This protein binds this small molecule.
Small molecule (SMILES): CC(=O)N[C@@H]1[C@@H](O)[C@H](O)[C@@H](CO)O[C@H]1O

Binding-site contacts:
Ligand atom C3 contacts residue TYR170 of chain 1.A at 3.5 Å (hydrophobic).
Ligand atom O4 contacts residue TYR170 of chain 1.A at 4.5 Å.
Ligand atom O5 contacts residue ARG130 of chain 1.A at 3.5 Å (salt-bridge).
Ligand atom C6 contacts residue ARG130 of chain 1.A at 4.5 Å.
Ligand atom N2 contacts residue ASN146 of chain 1.A at 3.0 Å (h-bond).
Ligand atom C8 contacts residue TYR170 of chain 1.A at 3.6 Å (hydrophobic).
Ligand atom C4 contacts residue ASN146 of chain 1.A at 4.1 Å.
Ligand atom N2 contacts residue TYR170 of chain 1.A at 3.5 Å.
Ligand atom C1 contacts residue ARG130 of chain 1.A at 3.7 Å.
Ligand atom C7 contacts residue ASN146 of chain 1.A at 4.2 Å.
Ligand atom C1 contacts residue ASN146 of chain 1.A at 1.4 Å.
Ligand atom C7 contacts residue ILE132 of chain 1.A at 4.2 Å (hydrophobic).
Ligand atom O7 contacts residue TYR170 of chain 1.A at 4.0 Å.
Ligand atom C5 contacts residue ARG130 of chain 1.A at 3.9 Å.
Ligand atom N2 contacts residue ILE132 of chain 1.A at 3.7 Å.
Ligand atom C7 contacts residue TYR170 of chain 1.A at 3.9 Å (hydrophobic).
Ligand atom C8 contacts residue LEU175 of chain 1.A at 3.6 Å (hydrophobic).
Ligand atom C2 contacts residue TYR170 of chain 1.A at 4.2 Å (hydrophobic).
Ligand atom C3 contacts residue ASN146 of chain 1.A at 3.8 Å.
Ligand atom C2 contacts residue ASN146 of chain 1.A at 2.5 Å.
Ligand atom O5 contacts residue ASN146 of chain 1.A at 2.3 Å (h-bond).
Ligand atom O3 contacts residue TYR170 of chain 1.A at 3.8 Å.
Ligand atom O6 contacts residue ARG130 of chain 1.A at 3.7 Å.
Ligand atom C5 contacts residue ASN146 of chain 1.A at 3.6 Å.
Ligand atom C1 contacts residue ILE132 of chain 1.A at 4.4 Å (hydrophobic).
Ligand atom C8 contacts residue ILE132 of chain 1.A at 3.7 Å (hydrophobic).

Sequence of chain 1.A:
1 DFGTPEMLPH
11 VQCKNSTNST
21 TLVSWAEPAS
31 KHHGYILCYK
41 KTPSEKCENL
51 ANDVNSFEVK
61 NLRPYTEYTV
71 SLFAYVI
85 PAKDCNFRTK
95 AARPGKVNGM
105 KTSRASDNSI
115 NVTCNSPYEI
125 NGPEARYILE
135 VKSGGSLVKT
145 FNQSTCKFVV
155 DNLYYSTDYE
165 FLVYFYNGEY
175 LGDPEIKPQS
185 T